Sequence of chain 1.A:
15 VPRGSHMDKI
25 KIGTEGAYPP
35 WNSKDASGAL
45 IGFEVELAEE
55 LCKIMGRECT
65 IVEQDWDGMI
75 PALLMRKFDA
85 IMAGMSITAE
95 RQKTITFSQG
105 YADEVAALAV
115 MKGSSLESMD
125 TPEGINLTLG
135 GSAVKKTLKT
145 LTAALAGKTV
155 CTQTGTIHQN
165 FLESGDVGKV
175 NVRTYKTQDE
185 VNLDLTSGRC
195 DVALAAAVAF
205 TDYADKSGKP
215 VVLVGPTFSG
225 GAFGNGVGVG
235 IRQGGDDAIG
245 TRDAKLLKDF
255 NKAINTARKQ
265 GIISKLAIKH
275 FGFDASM

Binding-site contacts:
Ligand atom C contacts residue ILE161 of chain 1.A at 3.8 Å (hydrophobic).
Ligand atom N contacts residue GLU108 of chain 1.A at 2.8 Å (salt-bridge).
Ligand atom OXT contacts residue TRP70 of chain 1.A at 3.7 Å.
Ligand atom N contacts residue GLY88 of chain 1.A at 2.9 Å (h-bond).
Ligand atom NE contacts residue TYR32 of chain 1.A at 3.7 Å.
Ligand atom CA contacts residue GLU108 of chain 1.A at 3.6 Å.
Ligand atom NH2 contacts residue GLU29 of chain 1.A at 3.0 Å (salt-bridge).
Ligand atom CA contacts residue ILE161 of chain 1.A at 3.6 Å (hydrophobic).
Ligand atom OXT contacts residue ILE161 of chain 1.A at 2.9 Å (h-bond).
Ligand atom CG contacts residue TRP70 of chain 1.A at 3.7 Å (hydrophobic).
Ligand atom CD contacts residue TYR32 of chain 1.A at 3.6 Å (hydrophobic).
Ligand atom NH1 contacts residue GLU29 of chain 1.A at 2.9 Å (salt-bridge).
Ligand atom OXT contacts residue ARG95 of chain 1.A at 3.1 Å (salt-bridge).
Ligand atom CZ contacts residue TYR32 of chain 1.A at 3.4 Å (hydrophobic).
Ligand atom CA contacts residue GLY88 of chain 1.A at 3.9 Å.
Ligand atom N contacts residue SER90 of chain 1.A at 2.9 Å (h-bond).
Ligand atom O contacts residue ARG95 of chain 1.A at 2.8 Å (salt-bridge).
Ligand atom NH1 contacts residue TRP70 of chain 1.A at 3.6 Å.
Ligand atom O contacts residue SER90 of chain 1.A at 2.9 Å (h-bond).
Ligand atom C contacts residue ARG95 of chain 1.A at 3.6 Å.
Ligand atom NH1 contacts residue ALA87 of chain 1.A at 2.9 Å (h-bond).
Ligand atom CG contacts residue GLY88 of chain 1.A at 3.3 Å.
Ligand atom NH1 contacts residue TYR32 of chain 1.A at 3.5 Å.
Ligand atom N contacts residue ILE161 of chain 1.A at 3.8 Å.
Ligand atom NE contacts residue TRP70 of chain 1.A at 3.4 Å.
Ligand atom OXT contacts residue THR160 of chain 1.A at 3.2 Å.
Ligand atom O contacts residue MET89 of chain 1.A at 3.6 Å.
Ligand atom NE contacts residue ALA87 of chain 1.A at 3.1 Å (h-bond).
Ligand atom CA contacts residue SER90 of chain 1.A at 3.8 Å.
Ligand atom CB contacts residue TYR32 of chain 1.A at 3.7 Å (hydrophobic).
Ligand atom CZ contacts residue TRP70 of chain 1.A at 3.6 Å (hydrophobic).
Ligand atom CD contacts residue GLN157 of chain 1.A at 3.5 Å.
Ligand atom NH2 contacts residue TYR32 of chain 1.A at 3.4 Å.
Ligand atom CG contacts residue TYR32 of chain 1.A at 3.8 Å (hydrophobic).
Ligand atom CZ contacts residue GLU29 of chain 1.A at 3.3 Å.
Ligand atom CZ contacts residue ALA87 of chain 1.A at 3.5 Å (hydrophobic).
Ligand atom NH2 contacts residue GLN157 of chain 1.A at 3.0 Å (h-bond).
Ligand atom C contacts residue SER90 of chain 1.A at 3.9 Å.
Ligand atom O contacts residue GLY88 of chain 1.A at 3.6 Å.
Ligand atom CD contacts residue TRP70 of chain 1.A at 3.9 Å (hydrophobic).

The protein below binds the small molecule below.
Small molecule (SMILES): NC(=[NH2+])NCCC[C@H](N)C(=O)O